Binding-site contacts:
Ligand atom C14 contacts residue LEU165 of chain 1.B at 3.2 Å (hydrophobic).
Ligand atom C2 contacts residue GLY115 of chain 1.B at 3.8 Å.
Ligand atom C21 contacts residue MET39 of chain 1.B at 3.7 Å (hydrophobic).
Ligand atom C11 contacts residue TYR109 of chain 1.B at 3.3 Å (hydrophobic).
Ligand atom C10 contacts residue MET112 of chain 1.B at 3.5 Å (hydrophobic).
Ligand atom O26 contacts residue PRO113 of chain 1.B at 3.4 Å (h-bond).
Ligand atom O56 contacts residue TYR109 of chain 1.B at 3.6 Å.
Ligand atom C10 contacts residue VAL110 of chain 1.B at 3.5 Å (hydrophobic).
Ligand atom O26 contacts residue ASN114 of chain 1.B at 2.9 Å.
Ligand atom C3 contacts residue GLY115 of chain 1.B at 3.5 Å.
Ligand atom C10 contacts residue ALA58 of chain 1.B at 3.8 Å (hydrophobic).
Ligand atom O23 contacts residue PRO113 of chain 1.B at 3.8 Å.
Ligand atom C1 contacts residue MET39 of chain 1.B at 3.8 Å (hydrophobic).
Ligand atom N22 contacts residue MET112 of chain 1.B at 2.8 Å (h-bond).
Ligand atom O53 contacts residue TYR111 of chain 1.B at 3.5 Å.
Ligand atom C15 contacts residue LEU165 of chain 1.B at 3.3 Å (hydrophobic).
Ligand atom C3 contacts residue MET39 of chain 1.B at 3.8 Å (hydrophobic).
Ligand atom C24 contacts residue PRO113 of chain 1.B at 3.4 Å (hydrophobic).
Ligand atom C51 contacts residue ALA58 of chain 1.B at 3.6 Å (hydrophobic).
Ligand atom C13 contacts residue LEU165 of chain 1.B at 3.5 Å (hydrophobic).
Ligand atom C4 contacts residue GLY115 of chain 1.B at 3.5 Å.
Ligand atom C3 contacts residue MET112 of chain 1.B at 3.4 Å (hydrophobic).
Ligand atom C4 contacts residue PRO113 of chain 1.B at 3.8 Å (hydrophobic).
Ligand atom C10 contacts residue LEU165 of chain 1.B at 3.7 Å (hydrophobic).
Ligand atom C12 contacts residue TYR109 of chain 1.B at 3.3 Å (hydrophobic).
Ligand atom O26 contacts residue GLY115 of chain 1.B at 3.0 Å (h-bond).
Ligand atom C35 contacts residue PRO113 of chain 1.B at 3.7 Å (hydrophobic).
Ligand atom C11 contacts residue VAL110 of chain 1.B at 3.8 Å (hydrophobic).
Ligand atom N54 contacts residue LYS60 of chain 1.B at 3.7 Å.
Ligand atom O53 contacts residue ALA58 of chain 1.B at 3.8 Å.
Ligand atom O55 contacts residue LYS60 of chain 1.B at 3.2 Å.
Ligand atom C4 contacts residue TYR111 of chain 1.B at 3.7 Å (hydrophobic).
Ligand atom O53 contacts residue MET112 of chain 1.B at 2.8 Å (h-bond).
Ligand atom C35 contacts residue THR127 of chain 1.B at 3.8 Å.
Ligand atom C4 contacts residue MET112 of chain 1.B at 3.5 Å (hydrophobic).
Ligand atom O55 contacts residue VAL47 of chain 1.B at 3.6 Å.
Ligand atom C15 contacts residue ALA58 of chain 1.B at 3.6 Å (hydrophobic).
Ligand atom N22 contacts residue TYR111 of chain 1.B at 3.6 Å.
Ligand atom O56 contacts residue LYS60 of chain 1.B at 3.2 Å (salt-bridge).
Ligand atom O26 contacts residue ARG120 of chain 1.B at 2.9 Å (salt-bridge).

Sequence of chain 1.B:
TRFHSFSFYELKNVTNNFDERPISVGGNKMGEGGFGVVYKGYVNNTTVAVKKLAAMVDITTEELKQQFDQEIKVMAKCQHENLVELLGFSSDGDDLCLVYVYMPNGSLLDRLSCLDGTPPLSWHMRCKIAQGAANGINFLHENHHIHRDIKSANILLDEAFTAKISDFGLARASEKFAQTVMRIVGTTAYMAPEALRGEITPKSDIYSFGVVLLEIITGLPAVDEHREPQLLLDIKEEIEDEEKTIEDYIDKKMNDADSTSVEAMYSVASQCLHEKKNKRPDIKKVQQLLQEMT

The small molecule below binds the protein below.
Small molecule (SMILES): CC(C)(C)C(=O)Oc1ccc2c(c1)nc(NC(=O)c1cccc([N+](=O)[O-])c1)n2CCCO